A protein and the small-molecule ligand that binds it are described below.
Small molecule (SMILES): CC[C@@H](NS(=O)(=O)Cc1cccc(C(=O)O)c1)B(O)OP(=O)(O)O

Sequence of chain 1.A:
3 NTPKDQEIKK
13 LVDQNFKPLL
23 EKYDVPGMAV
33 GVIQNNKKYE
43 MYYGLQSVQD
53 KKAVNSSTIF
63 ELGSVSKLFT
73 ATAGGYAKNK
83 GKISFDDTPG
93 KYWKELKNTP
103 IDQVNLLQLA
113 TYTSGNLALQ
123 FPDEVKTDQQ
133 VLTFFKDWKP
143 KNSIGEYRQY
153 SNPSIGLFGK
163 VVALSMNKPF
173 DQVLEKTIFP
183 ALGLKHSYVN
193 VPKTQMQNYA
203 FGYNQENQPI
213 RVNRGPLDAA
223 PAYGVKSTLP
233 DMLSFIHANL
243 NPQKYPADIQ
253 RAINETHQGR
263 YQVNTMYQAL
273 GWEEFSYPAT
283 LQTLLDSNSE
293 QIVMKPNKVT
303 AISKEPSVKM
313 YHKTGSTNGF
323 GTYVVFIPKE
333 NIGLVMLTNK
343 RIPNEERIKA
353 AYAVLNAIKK

Binding-site contacts:
Ligand atom P21 contacts residue TYR152 of chain 1.A at 3.4 Å.
Ligand atom O07 contacts residue SER318 of chain 1.A at 4.0 Å.
Ligand atom O07 contacts residue TYR225 of chain 1.A at 3.7 Å.
Ligand atom N04 contacts residue SER66 of chain 1.A at 3.1 Å (h-bond).
Ligand atom O19 contacts residue GLY65 of chain 1.A at 4.1 Å.
Ligand atom C08 contacts residue SER318 of chain 1.A at 3.4 Å.
Ligand atom P21 contacts residue SER66 of chain 1.A at 3.6 Å.
Ligand atom S05 contacts residue GLN122 of chain 1.A at 3.7 Å.
Ligand atom C02 contacts residue SER66 of chain 1.A at 3.3 Å.
Ligand atom O20 contacts residue TYR152 of chain 1.A at 2.6 Å (h-bond).
Ligand atom C03 contacts residue SER66 of chain 1.A at 2.7 Å.
Ligand atom B18 contacts residue LYS69 of chain 1.A at 4.0 Å.
Ligand atom O06 contacts residue GLN122 of chain 1.A at 2.3 Å (h-bond).
Ligand atom N04 contacts residue SER318 of chain 1.A at 3.6 Å.
Ligand atom C02 contacts residue LEU121 of chain 1.A at 4.2 Å (hydrophobic).
Ligand atom O24 contacts residue TYR152 of chain 1.A at 3.7 Å.
Ligand atom O23 contacts residue GLY317 of chain 1.A at 3.4 Å.
Ligand atom O22 contacts residue SER66 of chain 1.A at 4.0 Å.
Ligand atom O19 contacts residue GLY317 of chain 1.A at 3.5 Å.
Ligand atom P21 contacts residue THR316 of chain 1.A at 3.9 Å.
Ligand atom O24 contacts residue VAL295 of chain 1.A at 4.1 Å.
Ligand atom C01 contacts residue GLN122 of chain 1.A at 3.8 Å.
Ligand atom C02 contacts residue ASN154 of chain 1.A at 3.6 Å.
Ligand atom S05 contacts residue SER318 of chain 1.A at 3.8 Å.
Ligand atom C02 contacts residue TYR152 of chain 1.A at 3.7 Å (hydrophobic).
Ligand atom O06 contacts residue ASN154 of chain 1.A at 3.3 Å (h-bond).
Ligand atom O22 contacts residue LYS315 of chain 1.A at 2.9 Å (salt-bridge).
Ligand atom O19 contacts residue SER66 of chain 1.A at 2.4 Å (h-bond).
Ligand atom O23 contacts residue SER318 of chain 1.A at 3.8 Å.
Ligand atom B18 contacts residue TYR152 of chain 1.A at 3.5 Å.
Ligand atom C01 contacts residue LEU121 of chain 1.A at 3.7 Å (hydrophobic).
Ligand atom O19 contacts residue SER318 of chain 1.A at 2.9 Å (h-bond).
Ligand atom O23 contacts residue THR316 of chain 1.A at 3.3 Å (h-bond).
Ligand atom O20 contacts residue SER66 of chain 1.A at 2.1 Å (h-bond).
Ligand atom O22 contacts residue THR316 of chain 1.A at 3.1 Å (h-bond).
Ligand atom P21 contacts residue LYS315 of chain 1.A at 4.0 Å.
Ligand atom B18 contacts residue SER66 of chain 1.A at 1.4 Å.
Ligand atom S05 contacts residue ASN154 of chain 1.A at 4.1 Å.
Ligand atom O22 contacts residue TYR152 of chain 1.A at 3.0 Å (h-bond).
Ligand atom N04 contacts residue ASN154 of chain 1.A at 3.9 Å.